This small molecule binds to this protein.
Small molecule (SMILES): CC(=O)N[C@@H]1[C@@H](O)[C@H](O)[C@@H](CO)O[C@H]1O

Sequence of chain 1.G:
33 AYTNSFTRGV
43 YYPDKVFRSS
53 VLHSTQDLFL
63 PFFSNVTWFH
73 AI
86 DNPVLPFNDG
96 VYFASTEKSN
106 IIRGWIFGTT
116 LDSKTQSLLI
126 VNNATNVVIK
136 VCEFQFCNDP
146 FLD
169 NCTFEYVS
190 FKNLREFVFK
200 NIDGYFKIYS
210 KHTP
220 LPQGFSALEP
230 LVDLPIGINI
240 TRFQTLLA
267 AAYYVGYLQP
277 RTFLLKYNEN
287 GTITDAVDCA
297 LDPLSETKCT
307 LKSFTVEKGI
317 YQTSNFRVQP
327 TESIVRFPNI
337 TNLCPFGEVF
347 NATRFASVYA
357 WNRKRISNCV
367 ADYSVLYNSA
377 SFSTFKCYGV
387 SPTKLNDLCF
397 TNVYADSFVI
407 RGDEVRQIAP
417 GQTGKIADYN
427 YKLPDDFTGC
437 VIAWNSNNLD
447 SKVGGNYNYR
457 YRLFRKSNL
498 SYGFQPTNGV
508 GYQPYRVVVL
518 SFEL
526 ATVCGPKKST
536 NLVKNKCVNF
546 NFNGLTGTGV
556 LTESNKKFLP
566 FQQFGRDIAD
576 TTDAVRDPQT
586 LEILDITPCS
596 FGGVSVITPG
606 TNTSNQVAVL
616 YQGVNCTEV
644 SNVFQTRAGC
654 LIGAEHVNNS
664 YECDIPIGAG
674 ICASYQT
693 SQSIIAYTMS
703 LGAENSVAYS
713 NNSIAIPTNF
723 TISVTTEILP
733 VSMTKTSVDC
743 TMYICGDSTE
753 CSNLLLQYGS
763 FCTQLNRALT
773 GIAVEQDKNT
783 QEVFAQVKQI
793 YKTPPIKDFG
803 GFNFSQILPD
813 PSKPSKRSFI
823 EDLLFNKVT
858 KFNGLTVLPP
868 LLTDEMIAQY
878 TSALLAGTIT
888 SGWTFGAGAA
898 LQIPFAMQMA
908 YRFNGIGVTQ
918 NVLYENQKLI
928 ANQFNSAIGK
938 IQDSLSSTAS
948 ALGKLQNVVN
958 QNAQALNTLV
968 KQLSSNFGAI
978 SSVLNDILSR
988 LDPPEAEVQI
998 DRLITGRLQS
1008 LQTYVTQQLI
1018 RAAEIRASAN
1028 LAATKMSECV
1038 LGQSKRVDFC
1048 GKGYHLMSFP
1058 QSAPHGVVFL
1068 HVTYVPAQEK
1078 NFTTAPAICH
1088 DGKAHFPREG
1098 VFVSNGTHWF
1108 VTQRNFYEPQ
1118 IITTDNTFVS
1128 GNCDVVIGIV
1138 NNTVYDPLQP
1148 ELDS

Binding-site contacts:
Ligand atom C8 contacts residue ASN1078 of chain 1.I at 3.7 Å.
Ligand atom C7 contacts residue ASN1078 of chain 1.I at 3.4 Å.
Ligand atom O7 contacts residue SER715 of chain 1.I at 4.0 Å.
Ligand atom C6 contacts residue ALA710 of chain 1.I at 4.4 Å (hydrophobic).
Ligand atom O5 contacts residue ALA710 of chain 1.I at 4.2 Å.
Ligand atom C8 contacts residue PHE1079 of chain 1.I at 4.3 Å (hydrophobic).
Ligand atom O5 contacts residue GLN899 of chain 1.G at 4.4 Å.
Ligand atom O5 contacts residue ASN1078 of chain 1.I at 2.2 Å (h-bond).
Ligand atom C4 contacts residue ALA710 of chain 1.I at 4.4 Å (hydrophobic).
Ligand atom C4 contacts residue ASN1078 of chain 1.I at 4.2 Å.
Ligand atom N2 contacts residue ASN1078 of chain 1.I at 3.0 Å.
Ligand atom C1 contacts residue ASN1078 of chain 1.I at 1.4 Å.
Ligand atom C1 contacts residue GLN899 of chain 1.G at 4.2 Å.
Ligand atom O7 contacts residue ASN1078 of chain 1.I at 4.2 Å.
Ligand atom C2 contacts residue ASN1078 of chain 1.I at 2.6 Å.
Ligand atom O6 contacts residue ALA710 of chain 1.I at 3.9 Å.
Ligand atom C3 contacts residue ASN1078 of chain 1.I at 3.9 Å.
Ligand atom C5 contacts residue ASN1078 of chain 1.I at 3.6 Å.

Sequence of chain 1.I:
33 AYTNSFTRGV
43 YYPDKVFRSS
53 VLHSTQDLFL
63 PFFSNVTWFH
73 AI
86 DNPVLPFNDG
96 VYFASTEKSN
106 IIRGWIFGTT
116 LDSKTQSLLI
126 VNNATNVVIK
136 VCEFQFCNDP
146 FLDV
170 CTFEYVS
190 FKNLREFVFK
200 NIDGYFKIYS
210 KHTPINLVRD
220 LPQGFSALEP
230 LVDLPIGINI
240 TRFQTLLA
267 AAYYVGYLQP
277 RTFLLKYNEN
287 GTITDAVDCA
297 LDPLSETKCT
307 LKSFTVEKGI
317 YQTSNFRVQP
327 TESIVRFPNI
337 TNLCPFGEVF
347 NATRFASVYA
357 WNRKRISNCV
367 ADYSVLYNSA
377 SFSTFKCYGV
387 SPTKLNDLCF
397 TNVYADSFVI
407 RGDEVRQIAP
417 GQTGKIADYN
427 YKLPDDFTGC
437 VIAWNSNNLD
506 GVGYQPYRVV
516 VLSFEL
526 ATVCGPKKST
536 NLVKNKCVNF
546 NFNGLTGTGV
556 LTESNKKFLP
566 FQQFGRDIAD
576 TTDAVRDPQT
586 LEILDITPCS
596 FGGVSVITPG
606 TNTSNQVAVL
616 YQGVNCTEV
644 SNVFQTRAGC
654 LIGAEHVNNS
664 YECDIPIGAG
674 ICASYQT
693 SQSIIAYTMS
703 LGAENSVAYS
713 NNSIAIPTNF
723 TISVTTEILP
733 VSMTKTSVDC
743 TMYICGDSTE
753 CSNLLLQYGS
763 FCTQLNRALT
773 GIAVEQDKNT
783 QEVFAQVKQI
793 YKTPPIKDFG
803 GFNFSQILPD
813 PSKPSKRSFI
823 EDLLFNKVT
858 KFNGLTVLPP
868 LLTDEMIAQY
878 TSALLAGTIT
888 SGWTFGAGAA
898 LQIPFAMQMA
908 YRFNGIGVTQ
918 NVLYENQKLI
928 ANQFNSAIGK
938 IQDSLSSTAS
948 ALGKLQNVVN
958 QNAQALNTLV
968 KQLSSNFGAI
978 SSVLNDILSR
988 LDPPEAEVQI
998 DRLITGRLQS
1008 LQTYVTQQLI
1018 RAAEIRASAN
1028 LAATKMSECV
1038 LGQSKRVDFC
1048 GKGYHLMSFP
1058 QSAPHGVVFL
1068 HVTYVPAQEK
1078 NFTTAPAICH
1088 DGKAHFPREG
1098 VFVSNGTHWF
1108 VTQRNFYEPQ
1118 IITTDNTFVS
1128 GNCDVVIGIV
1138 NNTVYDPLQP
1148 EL